Binding-site contacts:
Ligand atom N2 contacts residue TYR394 of chain 1.A at 3.9 Å.
Ligand atom C1 contacts residue ASN442 of chain 1.A at 3.8 Å.
Ligand atom C7 contacts residue ASN418 of chain 1.A at 3.4 Å.
Ligand atom O5 contacts residue ASN442 of chain 1.A at 3.5 Å (h-bond).
Ligand atom C1 contacts residue TYR394 of chain 1.A at 4.5 Å (hydrophobic).
Ligand atom C5 contacts residue ASN442 of chain 1.A at 3.5 Å.
Ligand atom N2 contacts residue ASN418 of chain 1.A at 3.0 Å (h-bond).
Ligand atom O7 contacts residue ASN418 of chain 1.A at 3.5 Å (h-bond).
Ligand atom C2 contacts residue ASN418 of chain 1.A at 2.4 Å.
Ligand atom C7 contacts residue TYR394 of chain 1.A at 3.7 Å (hydrophobic).
Ligand atom C5 contacts residue ASN418 of chain 1.A at 3.5 Å.
Ligand atom C4 contacts residue ASN418 of chain 1.A at 4.1 Å.
Ligand atom O5 contacts residue ASN418 of chain 1.A at 2.2 Å (h-bond).
Ligand atom C8 contacts residue TYR394 of chain 1.A at 3.6 Å (hydrophobic).
Ligand atom C3 contacts residue ASN418 of chain 1.A at 3.7 Å.
Ligand atom C8 contacts residue ASN442 of chain 1.A at 4.4 Å.
Ligand atom C6 contacts residue ASN442 of chain 1.A at 3.7 Å.
Ligand atom O7 contacts residue TYR394 of chain 1.A at 4.0 Å.
Ligand atom C1 contacts residue ASN418 of chain 1.A at 1.4 Å.

This protein binds this small molecule.
Small molecule (SMILES): CC(=O)N[C@H]1[C@H](O[C@H]2[C@H](O)[C@@H](NC(C)=O)CO[C@@H]2CO)O[C@H](CO)[C@@H](O[C@@H]2O[C@H](CO)[C@@H](O)[C@H](O[C@H]3O[C@H](CO)[C@@H](O)[C@H](O)[C@@H]3O)[C@@H]2O)[C@@H]1O

Sequence of chain 1.A:
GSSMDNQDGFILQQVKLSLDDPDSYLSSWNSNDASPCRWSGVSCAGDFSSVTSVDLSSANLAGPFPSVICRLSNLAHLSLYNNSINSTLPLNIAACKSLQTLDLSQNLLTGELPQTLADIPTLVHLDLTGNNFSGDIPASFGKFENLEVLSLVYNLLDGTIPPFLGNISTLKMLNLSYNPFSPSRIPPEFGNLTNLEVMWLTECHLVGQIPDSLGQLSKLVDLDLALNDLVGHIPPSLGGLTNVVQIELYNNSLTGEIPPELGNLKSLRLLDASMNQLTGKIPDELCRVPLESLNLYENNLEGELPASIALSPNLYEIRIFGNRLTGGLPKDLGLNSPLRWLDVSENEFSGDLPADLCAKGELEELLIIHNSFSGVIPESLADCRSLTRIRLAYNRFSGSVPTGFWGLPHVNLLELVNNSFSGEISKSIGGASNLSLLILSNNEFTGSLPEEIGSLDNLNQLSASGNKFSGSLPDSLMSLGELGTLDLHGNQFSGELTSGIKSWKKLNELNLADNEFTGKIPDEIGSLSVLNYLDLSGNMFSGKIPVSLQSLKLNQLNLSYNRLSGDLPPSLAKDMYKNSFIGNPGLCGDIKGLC